Binding-site contacts:
Ligand atom C10 contacts residue GLU166 of chain 1.B at 3.6 Å.
Ligand atom C12 contacts residue MET49 of chain 1.B at 3.8 Å (hydrophobic).
Ligand atom C11 contacts residue HIS163 of chain 1.B at 3.3 Å.
Ligand atom C13 contacts residue ASN142 of chain 1.B at 3.7 Å.
Ligand atom C11 contacts residue CYS145 of chain 1.B at 3.8 Å (hydrophobic).
Ligand atom N01 contacts residue GLU166 of chain 1.B at 3.9 Å.
Ligand atom C12 contacts residue ARG188 of chain 1.B at 3.0 Å.
Ligand atom S01 contacts residue ARG188 of chain 1.B at 3.3 Å (salt-bridge).
Ligand atom C09 contacts residue HIS164 of chain 1.B at 3.5 Å.
Ligand atom N01 contacts residue HIS163 of chain 1.B at 2.8 Å (h-bond).
Ligand atom CL01 contacts residue HIS164 of chain 1.B at 3.5 Å.
Ligand atom C03 contacts residue ASN142 of chain 1.B at 3.6 Å.
Ligand atom O01 contacts residue MET165 of chain 1.B at 3.3 Å.
Ligand atom C10 contacts residue PHE140 of chain 1.B at 3.3 Å (hydrophobic).
Ligand atom N01 contacts residue SER144 of chain 1.B at 3.4 Å (h-bond).
Ligand atom C22 contacts residue CYS145 of chain 1.B at 3.6 Å (hydrophobic).
Ligand atom C21 contacts residue CYS44 of chain 1.B at 3.7 Å (hydrophobic).
Ligand atom C09 contacts residue MET165 of chain 1.B at 3.5 Å (hydrophobic).
Ligand atom C22 contacts residue ASN142 of chain 1.B at 3.7 Å.
Ligand atom C03 contacts residue PHE140 of chain 1.B at 3.8 Å (hydrophobic).
Ligand atom CL01 contacts residue ASP187 of chain 1.B at 3.5 Å.
Ligand atom C07 contacts residue HIS41 of chain 1.B at 3.6 Å.
Ligand atom CL01 contacts residue MET165 of chain 1.B at 3.5 Å.
Ligand atom C11 contacts residue GLU166 of chain 1.B at 3.8 Å.
Ligand atom C01 contacts residue ASN142 of chain 1.B at 3.9 Å.
Ligand atom C23 contacts residue GLN189 of chain 1.B at 3.5 Å.
Ligand atom CL01 contacts residue HIS41 of chain 1.B at 3.4 Å.
Ligand atom C04 contacts residue ASN142 of chain 1.B at 3.4 Å.
Ligand atom C21 contacts residue HIS41 of chain 1.B at 3.7 Å.
Ligand atom C14 contacts residue ASN142 of chain 1.B at 3.9 Å.
Ligand atom C13 contacts residue LEU141 of chain 1.B at 3.9 Å (hydrophobic).
Ligand atom C18 contacts residue MET49 of chain 1.B at 3.7 Å (hydrophobic).
Ligand atom N01 contacts residue PHE140 of chain 1.B at 3.9 Å.
Ligand atom S01 contacts residue GLN189 of chain 1.B at 3.4 Å.
Ligand atom C12 contacts residue MET165 of chain 1.B at 3.5 Å (hydrophobic).
Ligand atom C10 contacts residue LEU141 of chain 1.B at 3.9 Å (hydrophobic).
Ligand atom O01 contacts residue GLU166 of chain 1.B at 3.0 Å (salt-bridge).
Ligand atom C18 contacts residue MET165 of chain 1.B at 3.5 Å (hydrophobic).
Ligand atom C03 contacts residue GLU166 of chain 1.B at 3.5 Å.
Ligand atom C13 contacts residue GLU166 of chain 1.B at 3.7 Å.

This small molecule binds to this protein.
Small molecule (SMILES): COc1ccc(N(Cc2cc(Cl)cs2)C(=O)Cc2cncc3ccccc23)cc1

Sequence of chain 1.D:
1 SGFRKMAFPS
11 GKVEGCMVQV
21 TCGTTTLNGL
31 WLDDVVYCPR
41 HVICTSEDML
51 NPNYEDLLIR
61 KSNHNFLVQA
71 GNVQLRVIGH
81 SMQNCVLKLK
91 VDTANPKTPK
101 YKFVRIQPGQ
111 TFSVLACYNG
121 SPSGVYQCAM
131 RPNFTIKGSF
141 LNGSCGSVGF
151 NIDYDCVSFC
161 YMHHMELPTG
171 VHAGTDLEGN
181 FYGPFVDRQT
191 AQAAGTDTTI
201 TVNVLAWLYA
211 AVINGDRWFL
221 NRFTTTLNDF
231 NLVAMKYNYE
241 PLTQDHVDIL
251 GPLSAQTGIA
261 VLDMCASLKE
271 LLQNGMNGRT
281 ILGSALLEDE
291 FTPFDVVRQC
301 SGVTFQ

Sequence of chain 1.B:
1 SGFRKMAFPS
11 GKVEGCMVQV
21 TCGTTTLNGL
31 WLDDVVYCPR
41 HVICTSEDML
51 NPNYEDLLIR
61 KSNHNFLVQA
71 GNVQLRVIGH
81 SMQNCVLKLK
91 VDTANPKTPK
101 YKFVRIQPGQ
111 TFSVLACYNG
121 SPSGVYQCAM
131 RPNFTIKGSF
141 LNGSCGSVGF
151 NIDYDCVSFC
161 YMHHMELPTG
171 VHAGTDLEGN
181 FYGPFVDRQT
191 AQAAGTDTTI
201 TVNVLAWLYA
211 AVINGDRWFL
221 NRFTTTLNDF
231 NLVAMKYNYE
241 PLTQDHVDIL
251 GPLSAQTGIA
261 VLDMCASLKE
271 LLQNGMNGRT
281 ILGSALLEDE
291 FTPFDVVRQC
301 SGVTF